Binding-site contacts:
Ligand atom C3 contacts residue ASN1147 of chain 2.B at 3.8 Å.
Ligand atom N2 contacts residue ASN1147 of chain 2.B at 2.6 Å (h-bond).
Ligand atom C4 contacts residue ASN1147 of chain 2.B at 4.2 Å.
Ligand atom C1 contacts residue ASN1147 of chain 2.B at 1.4 Å.
Ligand atom C5 contacts residue ASN1147 of chain 2.B at 3.7 Å.
Ligand atom C8 contacts residue ASN1147 of chain 2.B at 3.5 Å.
Ligand atom O6 contacts residue HIS1176 of chain 2.B at 3.2 Å (h-bond).
Ligand atom O7 contacts residue ASN1147 of chain 2.B at 3.9 Å.
Ligand atom O5 contacts residue ASN1147 of chain 2.B at 2.4 Å (h-bond).
Ligand atom C7 contacts residue ASN1147 of chain 2.B at 3.1 Å.
Ligand atom C2 contacts residue ASN1147 of chain 2.B at 2.5 Å.

The protein below binds the small molecule below.
Small molecule (SMILES): CC(=O)N[C@@H]1[C@@H](O)[C@H](O)[C@@H](CO)O[C@H]1O

Sequence of chain 2.B:
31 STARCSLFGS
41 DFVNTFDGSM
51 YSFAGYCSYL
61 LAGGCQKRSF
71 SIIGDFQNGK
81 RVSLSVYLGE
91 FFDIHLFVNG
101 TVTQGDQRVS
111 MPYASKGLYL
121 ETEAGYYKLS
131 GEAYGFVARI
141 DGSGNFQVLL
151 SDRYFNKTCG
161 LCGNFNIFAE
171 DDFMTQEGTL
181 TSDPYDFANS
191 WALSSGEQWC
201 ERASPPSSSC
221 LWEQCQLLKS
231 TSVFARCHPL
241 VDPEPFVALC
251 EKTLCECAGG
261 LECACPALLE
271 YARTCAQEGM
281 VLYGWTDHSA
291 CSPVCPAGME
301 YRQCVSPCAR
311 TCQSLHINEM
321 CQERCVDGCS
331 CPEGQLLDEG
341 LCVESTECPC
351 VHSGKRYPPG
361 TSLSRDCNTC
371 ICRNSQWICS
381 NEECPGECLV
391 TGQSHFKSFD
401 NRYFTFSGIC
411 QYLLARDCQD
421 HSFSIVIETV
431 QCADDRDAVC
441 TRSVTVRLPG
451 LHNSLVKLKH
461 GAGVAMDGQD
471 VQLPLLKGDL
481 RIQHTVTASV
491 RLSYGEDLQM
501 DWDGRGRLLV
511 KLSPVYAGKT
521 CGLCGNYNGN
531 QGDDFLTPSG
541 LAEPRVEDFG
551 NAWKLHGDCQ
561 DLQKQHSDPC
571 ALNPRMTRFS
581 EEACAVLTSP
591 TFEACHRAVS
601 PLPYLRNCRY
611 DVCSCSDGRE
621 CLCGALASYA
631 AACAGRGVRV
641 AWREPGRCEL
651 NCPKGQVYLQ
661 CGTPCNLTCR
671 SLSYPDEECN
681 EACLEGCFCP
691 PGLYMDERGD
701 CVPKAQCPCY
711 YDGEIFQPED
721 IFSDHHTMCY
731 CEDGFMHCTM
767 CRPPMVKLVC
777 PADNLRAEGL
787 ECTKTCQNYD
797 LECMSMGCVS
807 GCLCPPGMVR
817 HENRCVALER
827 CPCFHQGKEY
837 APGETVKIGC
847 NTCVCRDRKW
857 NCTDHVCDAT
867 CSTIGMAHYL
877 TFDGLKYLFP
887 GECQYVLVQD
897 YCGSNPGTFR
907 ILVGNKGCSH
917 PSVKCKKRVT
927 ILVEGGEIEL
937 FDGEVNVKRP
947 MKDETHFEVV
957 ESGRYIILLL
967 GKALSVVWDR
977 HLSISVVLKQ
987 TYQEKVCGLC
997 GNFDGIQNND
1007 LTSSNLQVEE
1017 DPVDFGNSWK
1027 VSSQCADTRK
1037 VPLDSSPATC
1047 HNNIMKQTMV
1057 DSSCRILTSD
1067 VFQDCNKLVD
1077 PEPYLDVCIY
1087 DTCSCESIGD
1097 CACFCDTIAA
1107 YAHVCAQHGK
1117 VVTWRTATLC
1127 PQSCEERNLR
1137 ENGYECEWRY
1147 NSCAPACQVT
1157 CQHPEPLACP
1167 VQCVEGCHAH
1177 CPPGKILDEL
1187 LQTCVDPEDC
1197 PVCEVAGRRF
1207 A